Binding-site contacts:
Ligand atom CZ2 contacts residue ILE53 of chain 4.B at 3.6 Å (hydrophobic).
Ligand atom CB contacts residue SER51 of chain 4.A at 3.9 Å.
Ligand atom NE1 contacts residue ALA44 of chain 4.B at 3.9 Å.
Ligand atom CA contacts residue SER51 of chain 4.A at 4.2 Å.
Ligand atom N contacts residue ASP27 of chain 4.A at 3.6 Å.
Ligand atom CH2 contacts residue VAL19 of chain 4.B at 4.0 Å (hydrophobic).
Ligand atom C contacts residue THR23 of chain 4.A at 3.9 Å.
Ligand atom C contacts residue SER51 of chain 4.A at 3.4 Å.
Ligand atom O contacts residue THR47 of chain 4.B at 3.9 Å.
Ligand atom CZ3 contacts residue HIS32 of chain 4.B at 3.2 Å.
Ligand atom C contacts residue GLY25 of chain 4.A at 3.6 Å.
Ligand atom N contacts residue GLY25 of chain 4.A at 2.8 Å (h-bond).
Ligand atom NE1 contacts residue GLN45 of chain 4.B at 3.0 Å (h-bond).
Ligand atom OXT contacts residue THR50 of chain 4.B at 3.4 Å (h-bond).
Ligand atom CD1 contacts residue THR47 of chain 4.B at 4.0 Å.
Ligand atom O contacts residue SER51 of chain 4.A at 2.7 Å (h-bond).
Ligand atom CB contacts residue THR23 of chain 4.A at 3.7 Å.
Ligand atom CD1 contacts residue GLN45 of chain 4.B at 3.7 Å.
Ligand atom CZ3 contacts residue GLY21 of chain 4.B at 3.8 Å.
Ligand atom OXT contacts residue SER51 of chain 4.A at 4.0 Å.
Ligand atom OXT contacts residue THR47 of chain 4.B at 2.3 Å (h-bond).
Ligand atom CA contacts residue GLY25 of chain 4.A at 3.5 Å.
Ligand atom CE2 contacts residue ALA44 of chain 4.B at 4.1 Å (hydrophobic).
Ligand atom CZ2 contacts residue THR50 of chain 4.B at 4.0 Å.
Ligand atom N contacts residue THR23 of chain 4.A at 2.7 Å (h-bond).
Ligand atom CH2 contacts residue GLY21 of chain 4.B at 3.6 Å.
Ligand atom N contacts residue THR28 of chain 4.A at 2.6 Å (h-bond).
Ligand atom O contacts residue THR23 of chain 4.A at 3.2 Å (h-bond).
Ligand atom O contacts residue ARG24 of chain 4.A at 3.0 Å.
Ligand atom CB contacts residue THR28 of chain 4.A at 3.4 Å.
Ligand atom CE3 contacts residue HIS32 of chain 4.B at 3.3 Å.
Ligand atom CA contacts residue THR23 of chain 4.A at 3.6 Å.
Ligand atom CE2 contacts residue GLN45 of chain 4.B at 4.1 Å.
Ligand atom C contacts residue ARG24 of chain 4.A at 4.2 Å.
Ligand atom CA contacts residue THR28 of chain 4.A at 3.2 Å.
Ligand atom C contacts residue THR47 of chain 4.B at 3.5 Å.
Ligand atom CZ2 contacts residue ALA44 of chain 4.B at 3.9 Å (hydrophobic).
Ligand atom O contacts residue GLY25 of chain 4.A at 2.9 Å (h-bond).
Ligand atom CD1 contacts residue SER51 of chain 4.A at 3.7 Å.
Ligand atom CH2 contacts residue ILE53 of chain 4.B at 4.0 Å (hydrophobic).

Sequence of chain 4.A:
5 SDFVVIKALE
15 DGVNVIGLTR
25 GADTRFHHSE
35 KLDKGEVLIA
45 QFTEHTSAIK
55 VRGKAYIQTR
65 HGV

A small-molecule ligand and the protein it binds are described below.
Small molecule (SMILES): N[C@@H](Cc1c[nH]c2ccccc12)C(=O)O

Sequence of chain 4.B:
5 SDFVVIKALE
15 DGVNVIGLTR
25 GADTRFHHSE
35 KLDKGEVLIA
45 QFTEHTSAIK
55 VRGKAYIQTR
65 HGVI